Sequence of chain 1.B:
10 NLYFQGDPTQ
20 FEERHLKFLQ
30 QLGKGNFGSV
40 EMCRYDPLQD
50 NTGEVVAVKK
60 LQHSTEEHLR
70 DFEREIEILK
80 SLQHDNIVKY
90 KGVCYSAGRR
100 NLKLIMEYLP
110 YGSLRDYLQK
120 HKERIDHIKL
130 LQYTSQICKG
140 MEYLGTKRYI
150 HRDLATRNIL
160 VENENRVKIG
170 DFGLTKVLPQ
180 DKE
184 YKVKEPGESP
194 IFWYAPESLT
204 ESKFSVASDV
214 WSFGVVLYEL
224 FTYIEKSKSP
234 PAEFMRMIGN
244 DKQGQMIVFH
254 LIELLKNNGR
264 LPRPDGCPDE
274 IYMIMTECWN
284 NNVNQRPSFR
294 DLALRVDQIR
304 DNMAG

Binding-site contacts:
Ligand atom C23 contacts residue LEU31 of chain 1.B at 3.7 Å (hydrophobic).
Ligand atom N01 contacts residue ASP170 of chain 1.B at 3.8 Å.
Ligand atom C04 contacts residue ASP170 of chain 1.B at 3.6 Å.
Ligand atom N01 contacts residue ARG156 of chain 1.B at 3.8 Å.
Ligand atom C13 contacts residue GLY111 of chain 1.B at 3.5 Å.
Ligand atom C14 contacts residue LEU108 of chain 1.B at 3.3 Å (hydrophobic).
Ligand atom C14 contacts residue TYR107 of chain 1.B at 3.7 Å (hydrophobic).
Ligand atom N10 contacts residue LEU159 of chain 1.B at 3.8 Å.
Ligand atom C14 contacts residue PRO109 of chain 1.B at 3.8 Å (hydrophobic).
Ligand atom C16 contacts residue GLY111 of chain 1.B at 3.6 Å.
Ligand atom N12 contacts residue LEU108 of chain 1.B at 2.7 Å (h-bond).
Ligand atom C29 contacts residue MET105 of chain 1.B at 3.5 Å (hydrophobic).
Ligand atom C02 contacts residue ASP170 of chain 1.B at 3.6 Å.
Ligand atom C03 contacts residue ASN157 of chain 1.B at 3.3 Å.
Ligand atom C28 contacts residue MET105 of chain 1.B at 3.7 Å (hydrophobic).
Ligand atom C29 contacts residue VAL87 of chain 1.B at 3.6 Å (hydrophobic).
Ligand atom C03 contacts residue ARG156 of chain 1.B at 3.7 Å.
Ligand atom C15 contacts residue GLY111 of chain 1.B at 3.6 Å.
Ligand atom C29 contacts residue GLU106 of chain 1.B at 3.5 Å.
Ligand atom N30 contacts residue GLU106 of chain 1.B at 2.7 Å (salt-bridge).
Ligand atom N25 contacts residue LEU108 of chain 1.B at 3.3 Å (h-bond).
Ligand atom C02 contacts residue ARG156 of chain 1.B at 3.5 Å.
Ligand atom C24 contacts residue GLY111 of chain 1.B at 3.5 Å.
Ligand atom N01 contacts residue LEU159 of chain 1.B at 3.7 Å.
Ligand atom C15 contacts residue PRO109 of chain 1.B at 3.8 Å (hydrophobic).
Ligand atom C11 contacts residue LEU108 of chain 1.B at 3.7 Å (hydrophobic).
Ligand atom C26 contacts residue LEU159 of chain 1.B at 3.6 Å (hydrophobic).
Ligand atom C13 contacts residue LEU108 of chain 1.B at 3.4 Å (hydrophobic).
Ligand atom N30 contacts residue ALA56 of chain 1.B at 3.3 Å.
Ligand atom N01 contacts residue ASN157 of chain 1.B at 3.5 Å (h-bond).
Ligand atom C09 contacts residue LEU159 of chain 1.B at 3.8 Å (hydrophobic).
Ligand atom N12 contacts residue TYR107 of chain 1.B at 3.7 Å.
Ligand atom C28 contacts residue LEU159 of chain 1.B at 3.7 Å (hydrophobic).
Ligand atom N01 contacts residue GLY169 of chain 1.B at 3.5 Å.
Ligand atom C26 contacts residue ALA56 of chain 1.B at 3.6 Å (hydrophobic).
Ligand atom C27 contacts residue LEU159 of chain 1.B at 3.5 Å (hydrophobic).
Ligand atom C29 contacts residue ALA56 of chain 1.B at 3.7 Å (hydrophobic).
Ligand atom C23 contacts residue GLY111 of chain 1.B at 3.5 Å.
Ligand atom C02 contacts residue ASN157 of chain 1.B at 3.6 Å.
Ligand atom C14 contacts residue GLY111 of chain 1.B at 3.5 Å.

A small-molecule ligand and the protein it binds are described below.
Small molecule (SMILES): N#CCCn1cc(-c2nc(Nc3ccc(C4CCNCC4)cc3)nc3c2CCN3)cn1